A small-molecule ligand and the protein it binds are described below.
Small molecule (SMILES): CC(=O)N[C@H]1[C@H](O[C@H]2[C@H](O)[C@@H](NC(C)=O)CO[C@@H]2CO)O[C@H](CO)[C@@H](O)[C@@H]1O

Sequence of chain 1.A:
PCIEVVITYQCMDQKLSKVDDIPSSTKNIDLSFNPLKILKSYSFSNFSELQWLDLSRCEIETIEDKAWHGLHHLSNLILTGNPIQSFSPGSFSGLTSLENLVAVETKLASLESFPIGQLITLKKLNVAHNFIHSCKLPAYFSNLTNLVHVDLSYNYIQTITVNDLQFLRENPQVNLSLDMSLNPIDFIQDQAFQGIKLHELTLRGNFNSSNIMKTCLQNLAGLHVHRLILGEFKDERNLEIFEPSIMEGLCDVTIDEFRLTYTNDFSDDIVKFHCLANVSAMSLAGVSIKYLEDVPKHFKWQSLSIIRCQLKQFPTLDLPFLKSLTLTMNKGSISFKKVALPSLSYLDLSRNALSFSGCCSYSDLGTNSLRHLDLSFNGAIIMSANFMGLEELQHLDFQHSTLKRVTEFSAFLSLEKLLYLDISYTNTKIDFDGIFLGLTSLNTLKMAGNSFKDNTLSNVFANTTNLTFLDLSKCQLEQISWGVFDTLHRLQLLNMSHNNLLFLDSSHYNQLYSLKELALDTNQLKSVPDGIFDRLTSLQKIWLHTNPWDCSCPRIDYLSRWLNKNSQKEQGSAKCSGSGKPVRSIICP

Binding-site contacts:
Ligand atom C1 contacts residue ASN220 of chain 1.A at 1.4 Å.
Ligand atom C3 contacts residue HIS244 of chain 1.A at 3.4 Å.
Ligand atom C7 contacts residue ASN220 of chain 1.A at 3.6 Å.
Ligand atom C8 contacts residue ASN220 of chain 1.A at 3.9 Å.
Ligand atom O5 contacts residue HIS244 of chain 1.A at 4.5 Å.
Ligand atom O5 contacts residue VAL193 of chain 1.A at 4.3 Å.
Ligand atom O7 contacts residue ARG272 of chain 1.A at 3.1 Å (salt-bridge).
Ligand atom C8 contacts residue ARG272 of chain 1.A at 4.3 Å.
Ligand atom O6 contacts residue HIS244 of chain 1.A at 4.4 Å.
Ligand atom C4 contacts residue ASN220 of chain 1.A at 4.2 Å.
Ligand atom O7 contacts residue ASN220 of chain 1.A at 4.4 Å.
Ligand atom O4 contacts residue HIS244 of chain 1.A at 3.4 Å.
Ligand atom C5 contacts residue HIS244 of chain 1.A at 3.8 Å.
Ligand atom O7 contacts residue HIS244 of chain 1.A at 3.1 Å.
Ligand atom C8 contacts residue GLU245 of chain 1.A at 4.5 Å.
Ligand atom C5 contacts residue ASN220 of chain 1.A at 3.6 Å.
Ligand atom C1 contacts residue HIS244 of chain 1.A at 3.9 Å.
Ligand atom C6 contacts residue VAL193 of chain 1.A at 4.4 Å (hydrophobic).
Ligand atom N2 contacts residue HIS244 of chain 1.A at 4.0 Å.
Ligand atom C7 contacts residue ARG272 of chain 1.A at 4.0 Å.
Ligand atom N2 contacts residue ASN220 of chain 1.A at 2.8 Å (h-bond).
Ligand atom C2 contacts residue ASN220 of chain 1.A at 2.4 Å.
Ligand atom C3 contacts residue ASN220 of chain 1.A at 3.8 Å.
Ligand atom C7 contacts residue HIS244 of chain 1.A at 3.8 Å.
Ligand atom C2 contacts residue HIS244 of chain 1.A at 4.1 Å.
Ligand atom O5 contacts residue ASN220 of chain 1.A at 2.4 Å (h-bond).
Ligand atom O3 contacts residue HIS244 of chain 1.A at 4.2 Å.
Ligand atom O6 contacts residue VAL193 of chain 1.A at 4.0 Å.
Ligand atom C8 contacts residue HIS244 of chain 1.A at 4.5 Å.
Ligand atom O6 contacts residue SER222 of chain 1.A at 4.2 Å.
Ligand atom C4 contacts residue HIS244 of chain 1.A at 3.8 Å.